A small-molecule ligand and the protein it binds are described below.
Small molecule (SMILES): CNC(=O)c1c[nH]c2ccc(N3CCCc4cc(-c5cnn(C)c5)c(C(F)F)cc43)cc12

Binding-site contacts:
Ligand atom N15 contacts residue EDO1 of chain 1.D at 3.9 Å.
Ligand atom C30 contacts residue LEU27 of chain 1.A at 3.8 Å (hydrophobic).
Ligand atom N2 contacts residue VAL33 of chain 1.A at 3.4 Å.
Ligand atom N7 contacts residue ASN86 of chain 1.A at 3.6 Å (h-bond).
Ligand atom C21 contacts residue PRO28 of chain 1.A at 3.8 Å (hydrophobic).
Ligand atom C22 contacts residue PRO28 of chain 1.A at 3.7 Å (hydrophobic).
Ligand atom C29 contacts residue LEU27 of chain 1.A at 3.8 Å (hydrophobic).
Ligand atom N2 contacts residue PRO28 of chain 1.A at 3.3 Å (h-bond).
Ligand atom N2 contacts residue VAL92 of chain 1.A at 3.7 Å.
Ligand atom O4 contacts residue TYR43 of chain 1.A at 3.9 Å.
Ligand atom C6 contacts residue ASN86 of chain 1.A at 3.1 Å.
Ligand atom C10 contacts residue VAL92 of chain 1.A at 3.8 Å (hydrophobic).
Ligand atom F32 contacts residue ARG91 of chain 1.A at 3.6 Å.
Ligand atom C3 contacts residue ASN86 of chain 1.A at 3.9 Å.
Ligand atom N7 contacts residue ILE40 of chain 1.A at 3.5 Å.
Ligand atom O4 contacts residue VAL92 of chain 1.A at 3.7 Å.
Ligand atom C1 contacts residue PHE29 of chain 1.A at 3.6 Å (hydrophobic).
Ligand atom N27 contacts residue LEU27 of chain 1.A at 3.7 Å.
Ligand atom C1 contacts residue PRO28 of chain 1.A at 3.4 Å (hydrophobic).
Ligand atom F33 contacts residue ARG91 of chain 1.A at 3.0 Å.
Ligand atom C6 contacts residue ILE40 of chain 1.A at 3.9 Å (hydrophobic).
Ligand atom F32 contacts residue PHE95 of chain 1.A at 3.6 Å.
Ligand atom C11 contacts residue PRO28 of chain 1.A at 3.8 Å (hydrophobic).
Ligand atom C20 contacts residue PRO28 of chain 1.A at 3.7 Å (hydrophobic).
Ligand atom C3 contacts residue VAL92 of chain 1.A at 3.6 Å (hydrophobic).
Ligand atom C18 contacts residue LEU27 of chain 1.A at 3.6 Å (hydrophobic).
Ligand atom N27 contacts residue PRO24 of chain 1.A at 3.6 Å.
Ligand atom N28 contacts residue LEU27 of chain 1.A at 3.5 Å.
Ligand atom C31 contacts residue ARG91 of chain 1.A at 3.6 Å.
Ligand atom O4 contacts residue ASN86 of chain 1.A at 3.0 Å (h-bond).
Ligand atom C3 contacts residue VAL33 of chain 1.A at 3.5 Å (hydrophobic).
Ligand atom C20 contacts residue EDO1 of chain 1.D at 3.6 Å.
Ligand atom C19 contacts residue EDO1 of chain 1.D at 3.9 Å.
Ligand atom C19 contacts residue LEU27 of chain 1.A at 3.9 Å (hydrophobic).
Ligand atom C12 contacts residue LEU38 of chain 1.A at 3.8 Å (hydrophobic).
Ligand atom C13 contacts residue LEU38 of chain 1.A at 3.9 Å (hydrophobic).
Ligand atom C1 contacts residue VAL33 of chain 1.A at 3.7 Å (hydrophobic).
Ligand atom C21 contacts residue EDO1 of chain 1.D at 3.8 Å.
Ligand atom C19 contacts residue PRO28 of chain 1.A at 3.8 Å (hydrophobic).
Ligand atom F32 contacts residue PRO28 of chain 1.A at 3.3 Å.

Sequence of chain 1.A:
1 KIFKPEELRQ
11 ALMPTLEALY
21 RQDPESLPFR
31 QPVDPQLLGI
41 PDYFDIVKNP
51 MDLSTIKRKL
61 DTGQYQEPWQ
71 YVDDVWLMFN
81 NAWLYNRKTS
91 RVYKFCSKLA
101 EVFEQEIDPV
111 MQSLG